This protein binds this small molecule.
Small molecule (SMILES): CC(=O)N[C@@H]1[C@@H](O)[C@H](O)[C@@H](CO)O[C@H]1O

Binding-site contacts:
Ligand atom C5 contacts residue GLU127 of chain 15.F at 3.6 Å.
Ligand atom C3 contacts residue GLU127 of chain 15.F at 3.6 Å.
Ligand atom C5 contacts residue GLY126 of chain 15.F at 4.0 Å.
Ligand atom C8 contacts residue PRO179 of chain 15.F at 4.4 Å (hydrophobic).
Ligand atom O5 contacts residue GLY126 of chain 15.F at 3.7 Å.
Ligand atom C7 contacts residue ASN156 of chain 15.F at 3.3 Å.
Ligand atom C5 contacts residue ASN156 of chain 15.F at 3.7 Å.
Ligand atom C3 contacts residue ASN156 of chain 15.F at 3.6 Å.
Ligand atom O4 contacts residue GLU127 of chain 15.F at 3.1 Å (salt-bridge).
Ligand atom C6 contacts residue GLU127 of chain 15.F at 3.8 Å.
Ligand atom C2 contacts residue ASN156 of chain 15.F at 2.3 Å.
Ligand atom C1 contacts residue GLY126 of chain 15.F at 3.4 Å.
Ligand atom C4 contacts residue ASN156 of chain 15.F at 4.2 Å.
Ligand atom C8 contacts residue ASN156 of chain 15.F at 4.2 Å.
Ligand atom N2 contacts residue ASN156 of chain 15.F at 2.5 Å (h-bond).
Ligand atom O3 contacts residue GLU127 of chain 15.F at 4.2 Å.
Ligand atom C6 contacts residue LYS128 of chain 15.F at 4.3 Å.
Ligand atom C1 contacts residue ASN156 of chain 15.F at 1.4 Å.
Ligand atom C4 contacts residue GLU127 of chain 15.F at 3.6 Å.
Ligand atom O7 contacts residue ASN156 of chain 15.F at 3.2 Å (h-bond).
Ligand atom O5 contacts residue ASN156 of chain 15.F at 2.5 Å (h-bond).

Sequence of chain 15.F:
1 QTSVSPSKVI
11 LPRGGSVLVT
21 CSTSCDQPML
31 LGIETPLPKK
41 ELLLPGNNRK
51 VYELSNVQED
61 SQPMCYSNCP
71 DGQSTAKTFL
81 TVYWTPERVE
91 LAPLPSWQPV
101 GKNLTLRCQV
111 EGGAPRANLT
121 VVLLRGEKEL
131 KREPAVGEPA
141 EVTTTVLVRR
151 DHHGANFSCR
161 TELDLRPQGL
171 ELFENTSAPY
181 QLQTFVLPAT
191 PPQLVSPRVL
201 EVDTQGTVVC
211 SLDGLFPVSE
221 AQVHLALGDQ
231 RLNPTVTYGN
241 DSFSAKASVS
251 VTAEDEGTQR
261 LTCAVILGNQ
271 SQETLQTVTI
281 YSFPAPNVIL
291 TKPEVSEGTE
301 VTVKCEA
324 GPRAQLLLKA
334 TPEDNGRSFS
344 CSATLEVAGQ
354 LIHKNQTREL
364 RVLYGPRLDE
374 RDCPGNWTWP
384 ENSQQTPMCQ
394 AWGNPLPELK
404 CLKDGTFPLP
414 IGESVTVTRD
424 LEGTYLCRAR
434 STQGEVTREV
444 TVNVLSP